This small molecule binds to this protein.
Small molecule (SMILES): Cc1ccc(Cl)c(Nc2ccccc2C(=O)O)c1Cl

Sequence of chain 1.A:
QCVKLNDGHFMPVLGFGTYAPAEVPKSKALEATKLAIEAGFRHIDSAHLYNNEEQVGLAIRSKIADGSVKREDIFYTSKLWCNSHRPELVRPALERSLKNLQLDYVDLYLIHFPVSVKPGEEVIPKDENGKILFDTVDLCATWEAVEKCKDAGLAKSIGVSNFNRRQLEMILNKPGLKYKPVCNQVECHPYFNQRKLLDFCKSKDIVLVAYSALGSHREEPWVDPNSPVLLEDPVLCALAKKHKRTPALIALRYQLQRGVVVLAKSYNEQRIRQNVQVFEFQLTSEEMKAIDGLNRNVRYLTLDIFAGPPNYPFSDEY

Binding-site contacts:
Ligand atom CL2 contacts residue LEU308 of chain 1.A at 3.7 Å.
Ligand atom OXT contacts residue HIS117 of chain 1.A at 2.9 Å (h-bond).
Ligand atom C4B contacts residue LEU308 of chain 1.A at 3.9 Å (hydrophobic).
Ligand atom C6B contacts residue LEU308 of chain 1.A at 3.6 Å (hydrophobic).
Ligand atom OH contacts residue NAP1 of chain 1.B at 3.3 Å.
Ligand atom C3B contacts residue TRP86 of chain 1.A at 3.6 Å (hydrophobic).
Ligand atom OH contacts residue TYR24 of chain 1.A at 4.0 Å.
Ligand atom C6B contacts residue TRP86 of chain 1.A at 3.5 Å (hydrophobic).
Ligand atom C5 contacts residue TYR24 of chain 1.A at 3.6 Å (hydrophobic).
Ligand atom CL2 contacts residue NAP1 of chain 1.B at 3.3 Å.
Ligand atom OXT contacts residue LEU54 of chain 1.A at 3.9 Å.
Ligand atom C4B contacts residue PHE311 of chain 1.A at 3.8 Å (hydrophobic).
Ligand atom C6 contacts residue HIS222 of chain 1.A at 3.8 Å.
Ligand atom C7B contacts residue ILE310 of chain 1.A at 3.7 Å (hydrophobic).
Ligand atom CL2 contacts residue PHE118 of chain 1.A at 3.9 Å.
Ligand atom CL2 contacts residue HIS117 of chain 1.A at 3.9 Å.
Ligand atom C4B contacts residue TRP86 of chain 1.A at 3.4 Å (hydrophobic).
Ligand atom C1B contacts residue LEU308 of chain 1.A at 3.9 Å (hydrophobic).
Ligand atom C7 contacts residue TYR55 of chain 1.A at 3.3 Å (hydrophobic).
Ligand atom C7B contacts residue ILE129 of chain 1.A at 3.9 Å (hydrophobic).
Ligand atom C5B contacts residue PHE118 of chain 1.A at 4.0 Å (hydrophobic).
Ligand atom CL1 contacts residue TRP227 of chain 1.A at 3.6 Å.
Ligand atom C2B contacts residue LEU54 of chain 1.A at 3.9 Å (hydrophobic).
Ligand atom C5B contacts residue TRP86 of chain 1.A at 3.3 Å (hydrophobic).
Ligand atom C5B contacts residue LEU308 of chain 1.A at 3.6 Å (hydrophobic).
Ligand atom C1B contacts residue LEU54 of chain 1.A at 3.7 Å (hydrophobic).
Ligand atom C1B contacts residue TRP86 of chain 1.A at 3.7 Å (hydrophobic).
Ligand atom CL2 contacts residue ASN167 of chain 1.A at 3.8 Å.
Ligand atom N contacts residue LEU54 of chain 1.A at 3.3 Å.
Ligand atom OXT contacts residue TYR55 of chain 1.A at 3.5 Å (h-bond).
Ligand atom OH contacts residue TYR55 of chain 1.A at 2.6 Å (h-bond).
Ligand atom C5 contacts residue HIS222 of chain 1.A at 3.3 Å.
Ligand atom OXT contacts residue NAP1 of chain 1.B at 3.5 Å.
Ligand atom C7B contacts residue TRP227 of chain 1.A at 3.6 Å (hydrophobic).
Ligand atom C6 contacts residue TYR24 of chain 1.A at 3.5 Å (hydrophobic).
Ligand atom C4 contacts residue TRP227 of chain 1.A at 3.8 Å (hydrophobic).
Ligand atom C2B contacts residue TRP86 of chain 1.A at 3.7 Å (hydrophobic).
Ligand atom C4 contacts residue LEU306 of chain 1.A at 3.8 Å (hydrophobic).
Ligand atom C7 contacts residue NAP1 of chain 1.B at 3.4 Å.
Ligand atom CL1 contacts residue LEU54 of chain 1.A at 3.7 Å.